Sequence of chain 58.A:
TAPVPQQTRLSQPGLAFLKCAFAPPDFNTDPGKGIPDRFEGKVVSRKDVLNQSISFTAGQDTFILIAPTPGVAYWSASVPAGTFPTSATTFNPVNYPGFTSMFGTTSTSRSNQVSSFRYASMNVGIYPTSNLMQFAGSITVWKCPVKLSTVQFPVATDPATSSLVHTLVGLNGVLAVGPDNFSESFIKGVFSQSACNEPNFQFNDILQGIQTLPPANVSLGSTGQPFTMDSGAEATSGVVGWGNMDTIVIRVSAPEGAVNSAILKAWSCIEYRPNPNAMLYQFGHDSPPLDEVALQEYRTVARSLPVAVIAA

Binding-site contacts:
Ligand atom CG2 contacts residue PHE71 of chain 58.A at 4.0 Å (hydrophobic).
Ligand atom CD1 contacts residue THR349 of chain 58.A at 4.3 Å.

A small-molecule ligand and the protein it binds are described below.
Small molecule (SMILES): CC[C@H](C)[C@@H](C=O)NC(=O)[C@H](CO)NC(=O)[C@H](CCCCN)NC(=O)[C@@H](N)C(C)C